This protein binds this small molecule.
Small molecule (SMILES): CC(=O)N[C@H]1[C@H](O[C@H]2[C@H](O)[C@@H](NC(C)=O)CO[C@@H]2CO[C@@H]2O[C@@H](C)[C@@H](O)[C@@H](O)[C@@H]2O)O[C@H](CO)[C@@H](O[C@@H]2O[C@H](CO[C@H]3O[C@H](CO)[C@@H](O)[C@H](O)[C@@H]3O)[C@@H](O)[C@H](O[C@H]3O[C@H](CO)[C@@H](O)[C@H](O)[C@@H]3O)[C@@H]2O)[C@@H]1O

Sequence of chain 2.A:
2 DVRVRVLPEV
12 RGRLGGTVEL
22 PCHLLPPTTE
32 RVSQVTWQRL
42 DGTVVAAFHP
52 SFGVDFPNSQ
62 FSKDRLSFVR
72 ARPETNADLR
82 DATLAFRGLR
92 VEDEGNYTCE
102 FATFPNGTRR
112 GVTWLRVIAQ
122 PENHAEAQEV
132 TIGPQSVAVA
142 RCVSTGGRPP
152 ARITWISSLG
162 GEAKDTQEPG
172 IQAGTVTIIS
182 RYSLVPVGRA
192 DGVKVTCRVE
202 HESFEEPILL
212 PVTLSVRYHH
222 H

Sequence of chain 1.A:
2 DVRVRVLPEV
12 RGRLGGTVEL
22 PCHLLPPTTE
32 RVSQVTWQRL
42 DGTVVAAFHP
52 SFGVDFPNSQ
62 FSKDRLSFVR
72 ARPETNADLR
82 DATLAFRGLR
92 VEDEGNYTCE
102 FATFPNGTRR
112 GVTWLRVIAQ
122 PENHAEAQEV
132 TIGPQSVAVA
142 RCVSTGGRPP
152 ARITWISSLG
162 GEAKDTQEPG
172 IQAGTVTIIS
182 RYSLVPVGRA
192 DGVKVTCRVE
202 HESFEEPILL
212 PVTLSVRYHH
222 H

Binding-site contacts:
Ligand atom O3 contacts residue SER60 of chain 1.A at 3.1 Å (h-bond).
Ligand atom C7 contacts residue THR30 of chain 2.A at 4.5 Å.
Ligand atom C4 contacts residue ASN107 of chain 2.A at 4.2 Å.
Ligand atom N2 contacts residue ASN107 of chain 2.A at 3.2 Å (h-bond).
Ligand atom C4 contacts residue PRO58 of chain 1.A at 4.3 Å (hydrophobic).
Ligand atom O2 contacts residue THR44 of chain 1.A at 3.2 Å.
Ligand atom C3 contacts residue SER60 of chain 1.A at 4.3 Å.
Ligand atom C6 contacts residue ASN107 of chain 2.A at 4.5 Å.
Ligand atom O7 contacts residue THR30 of chain 2.A at 3.6 Å.
Ligand atom C7 contacts residue GLU31 of chain 2.A at 4.2 Å.
Ligand atom O4 contacts residue PRO58 of chain 1.A at 4.4 Å.
Ligand atom O7 contacts residue SER60 of chain 1.A at 2.8 Å.
Ligand atom C1 contacts residue PRO58 of chain 1.A at 4.0 Å (hydrophobic).
Ligand atom C7 contacts residue ASN107 of chain 2.A at 3.5 Å.
Ligand atom O4 contacts residue GLN61 of chain 1.A at 3.1 Å (h-bond).
Ligand atom C4 contacts residue GLN61 of chain 1.A at 3.8 Å.
Ligand atom C1 contacts residue ASN107 of chain 2.A at 1.4 Å.
Ligand atom O7 contacts residue GLU31 of chain 2.A at 3.3 Å (salt-bridge).
Ligand atom C7 contacts residue SER60 of chain 1.A at 3.9 Å.
Ligand atom C8 contacts residue PRO106 of chain 2.A at 3.9 Å (hydrophobic).
Ligand atom O5 contacts residue ASN107 of chain 2.A at 2.3 Å (h-bond).
Ligand atom C3 contacts residue PRO58 of chain 1.A at 3.6 Å (hydrophobic).
Ligand atom N2 contacts residue PRO58 of chain 1.A at 4.3 Å.
Ligand atom C8 contacts residue THR30 of chain 2.A at 3.9 Å.
Ligand atom C2 contacts residue PRO58 of chain 1.A at 4.2 Å (hydrophobic).
Ligand atom C2 contacts residue ASN107 of chain 2.A at 2.6 Å.
Ligand atom C3 contacts residue ASN107 of chain 2.A at 3.9 Å.
Ligand atom O3 contacts residue GLN61 of chain 1.A at 4.5 Å.
Ligand atom C2 contacts residue THR44 of chain 1.A at 4.5 Å.
Ligand atom C5 contacts residue PRO58 of chain 1.A at 4.2 Å (hydrophobic).
Ligand atom O7 contacts residue ASN107 of chain 2.A at 3.2 Å (h-bond).
Ligand atom C8 contacts residue ASN59 of chain 1.A at 3.3 Å.
Ligand atom C6 contacts residue GLN61 of chain 1.A at 4.5 Å.
Ligand atom C5 contacts residue ASN107 of chain 2.A at 3.6 Å.
Ligand atom C8 contacts residue SER60 of chain 1.A at 3.9 Å.
Ligand atom C7 contacts residue PRO106 of chain 2.A at 4.3 Å (hydrophobic).